Sequence of chain 1.G:
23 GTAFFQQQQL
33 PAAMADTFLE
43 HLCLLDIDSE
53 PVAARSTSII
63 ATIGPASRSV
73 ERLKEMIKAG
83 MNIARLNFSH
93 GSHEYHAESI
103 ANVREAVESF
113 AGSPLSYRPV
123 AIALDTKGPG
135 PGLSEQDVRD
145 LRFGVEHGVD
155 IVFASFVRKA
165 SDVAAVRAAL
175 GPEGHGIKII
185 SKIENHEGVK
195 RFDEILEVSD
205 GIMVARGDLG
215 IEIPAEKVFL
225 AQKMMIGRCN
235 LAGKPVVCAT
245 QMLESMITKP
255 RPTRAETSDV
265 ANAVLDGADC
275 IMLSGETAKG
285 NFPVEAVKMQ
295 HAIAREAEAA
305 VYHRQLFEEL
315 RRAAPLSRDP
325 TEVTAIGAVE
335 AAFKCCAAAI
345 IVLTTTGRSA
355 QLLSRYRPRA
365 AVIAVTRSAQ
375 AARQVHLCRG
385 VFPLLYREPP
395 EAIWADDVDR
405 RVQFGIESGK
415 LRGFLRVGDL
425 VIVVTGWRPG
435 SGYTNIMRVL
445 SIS

This protein binds this small molecule.
Small molecule (SMILES): O=C1c2ccccc2C(=O)c2c1cc(S(=O)(=O)O)c(O)c2O

Binding-site contacts:
Ligand atom C2 contacts residue HIS92 of chain 1.G at 3.5 Å.
Ligand atom C6 contacts residue PRO67 of chain 1.G at 3.9 Å (hydrophobic).
Ligand atom C8 contacts residue HIS92 of chain 1.G at 3.6 Å.
Ligand atom O1 contacts residue HIS92 of chain 1.G at 4.0 Å.
Ligand atom O1 contacts residue LYS283 of chain 1.G at 3.6 Å.
Ligand atom C14 contacts residue GLY93 of chain 1.G at 3.5 Å.
Ligand atom O4 contacts residue THR64 of chain 1.G at 3.2 Å.
Ligand atom O2 contacts residue ILE65 of chain 1.G at 4.0 Å.
Ligand atom C13 contacts residue HIS92 of chain 1.G at 3.8 Å.
Ligand atom O contacts residue HIS92 of chain 1.G at 4.0 Å.
Ligand atom C7 contacts residue HIS92 of chain 1.G at 3.9 Å.
Ligand atom C4 contacts residue HIS92 of chain 1.G at 3.5 Å.
Ligand atom C6 contacts residue HIS92 of chain 1.G at 3.3 Å.
Ligand atom O5 contacts residue GLY279 of chain 1.G at 2.7 Å (h-bond).
Ligand atom C12 contacts residue GLY93 of chain 1.G at 3.7 Å.
Ligand atom O3 contacts residue LYS283 of chain 1.G at 3.2 Å (salt-bridge).
Ligand atom C5 contacts residue LYS283 of chain 1.G at 4.0 Å.
Ligand atom S1 contacts residue ASN89 of chain 1.G at 3.7 Å.
Ligand atom C3 contacts residue HIS92 of chain 1.G at 3.4 Å.
Ligand atom C3 contacts residue PRO67 of chain 1.G at 3.9 Å (hydrophobic).
Ligand atom O6 contacts residue ASN89 of chain 1.G at 3.2 Å (h-bond).
Ligand atom S1 contacts residue GLY279 of chain 1.G at 4.0 Å.
Ligand atom C14 contacts residue TYR97 of chain 1.G at 3.3 Å (hydrophobic).
Ligand atom C9 contacts residue ALA282 of chain 1.G at 3.6 Å (hydrophobic).
Ligand atom C9 contacts residue ASN89 of chain 1.G at 3.9 Å.
Ligand atom O4 contacts residue ALA282 of chain 1.G at 4.0 Å.
Ligand atom C5 contacts residue HIS92 of chain 1.G at 3.8 Å.
Ligand atom O2 contacts residue ASN89 of chain 1.G at 3.9 Å.
Ligand atom C10 contacts residue HIS92 of chain 1.G at 3.7 Å.
Ligand atom C10 contacts residue LYS283 of chain 1.G at 4.0 Å.
Ligand atom O5 contacts residue SER278 of chain 1.G at 3.1 Å.
Ligand atom C13 contacts residue ALA282 of chain 1.G at 3.9 Å (hydrophobic).
Ligand atom C11 contacts residue HIS92 of chain 1.G at 3.8 Å.
Ligand atom C13 contacts residue ASN89 of chain 1.G at 4.0 Å.
Ligand atom C1 contacts residue HIS92 of chain 1.G at 3.7 Å.
Ligand atom O4 contacts residue SER278 of chain 1.G at 3.9 Å.
Ligand atom C9 contacts residue HIS92 of chain 1.G at 3.5 Å.
Ligand atom O4 contacts residue ARG87 of chain 1.G at 3.0 Å (salt-bridge).
Ligand atom O4 contacts residue ASN89 of chain 1.G at 3.4 Å (h-bond).
Ligand atom C11 contacts residue TYR97 of chain 1.G at 3.9 Å (hydrophobic).